This protein binds this small molecule.
Small molecule (SMILES): O=S(=O)(Nc1ccc2[nH]c(C3CCC3)nc2c1)c1ccccc1F

Binding-site contacts:
Ligand atom C17 contacts residue LEU167 of chain 1.B at 3.9 Å (hydrophobic).
Ligand atom O03 contacts residue LYS53 of chain 1.B at 2.6 Å (salt-bridge).
Ligand atom N04 contacts residue SER32 of chain 1.B at 3.9 Å.
Ligand atom C22 contacts residue THR106 of chain 1.B at 3.8 Å.
Ligand atom O03 contacts residue ASP168 of chain 1.B at 2.5 Å (salt-bridge).
Ligand atom C20 contacts residue ALA51 of chain 1.B at 3.4 Å (hydrophobic).
Ligand atom O01 contacts residue LEU167 of chain 1.B at 3.8 Å.
Ligand atom O01 contacts residue ILE84 of chain 1.B at 3.9 Å.
Ligand atom C21 contacts residue THR106 of chain 1.B at 3.6 Å.
Ligand atom F24 contacts residue LEU75 of chain 1.B at 3.7 Å.
Ligand atom C11 contacts residue MET109 of chain 1.B at 3.8 Å (hydrophobic).
Ligand atom C12 contacts residue GLY110 of chain 1.B at 4.0 Å.
Ligand atom C12 contacts residue ALA111 of chain 1.B at 4.0 Å (hydrophobic).
Ligand atom C12 contacts residue MET109 of chain 1.B at 3.5 Å (hydrophobic).
Ligand atom C20 contacts residue THR106 of chain 1.B at 3.6 Å.
Ligand atom S02 contacts residue ASP168 of chain 1.B at 3.8 Å.
Ligand atom C18 contacts residue THR106 of chain 1.B at 4.0 Å.
Ligand atom C07 contacts residue ALA51 of chain 1.B at 3.8 Å (hydrophobic).
Ligand atom C23 contacts residue THR106 of chain 1.B at 4.0 Å.
Ligand atom C21 contacts residue LEU104 of chain 1.B at 3.3 Å (hydrophobic).
Ligand atom C06 contacts residue THR106 of chain 1.B at 3.9 Å.
Ligand atom N04 contacts residue LYS53 of chain 1.B at 3.9 Å.
Ligand atom N09 contacts residue MET109 of chain 1.B at 3.5 Å (h-bond).
Ligand atom C21 contacts residue LYS53 of chain 1.B at 3.8 Å.
Ligand atom C23 contacts residue LYS53 of chain 1.B at 3.8 Å.
Ligand atom C21 contacts residue VAL105 of chain 1.B at 4.0 Å (hydrophobic).
Ligand atom S02 contacts residue LYS53 of chain 1.B at 3.5 Å (salt-bridge).
Ligand atom C18 contacts residue LYS53 of chain 1.B at 3.6 Å.
Ligand atom C22 contacts residue LEU104 of chain 1.B at 3.9 Å (hydrophobic).
Ligand atom C14 contacts residue VAL30 of chain 1.B at 3.6 Å (hydrophobic).
Ligand atom C20 contacts residue LEU104 of chain 1.B at 3.9 Å (hydrophobic).
Ligand atom C19 contacts residue THR106 of chain 1.B at 3.9 Å.
Ligand atom C07 contacts residue HIS107 of chain 1.B at 3.9 Å.
Ligand atom C21 contacts residue ALA51 of chain 1.B at 3.6 Å (hydrophobic).
Ligand atom C20 contacts residue LYS53 of chain 1.B at 3.5 Å.
Ligand atom N09 contacts residue LEU108 of chain 1.B at 4.0 Å.
Ligand atom C19 contacts residue LYS53 of chain 1.B at 3.9 Å.
Ligand atom O01 contacts residue ASP168 of chain 1.B at 3.9 Å.
Ligand atom C17 contacts residue SER32 of chain 1.B at 3.7 Å.
Ligand atom F24 contacts residue ILE84 of chain 1.B at 4.0 Å.

Sequence of chain 1.B:
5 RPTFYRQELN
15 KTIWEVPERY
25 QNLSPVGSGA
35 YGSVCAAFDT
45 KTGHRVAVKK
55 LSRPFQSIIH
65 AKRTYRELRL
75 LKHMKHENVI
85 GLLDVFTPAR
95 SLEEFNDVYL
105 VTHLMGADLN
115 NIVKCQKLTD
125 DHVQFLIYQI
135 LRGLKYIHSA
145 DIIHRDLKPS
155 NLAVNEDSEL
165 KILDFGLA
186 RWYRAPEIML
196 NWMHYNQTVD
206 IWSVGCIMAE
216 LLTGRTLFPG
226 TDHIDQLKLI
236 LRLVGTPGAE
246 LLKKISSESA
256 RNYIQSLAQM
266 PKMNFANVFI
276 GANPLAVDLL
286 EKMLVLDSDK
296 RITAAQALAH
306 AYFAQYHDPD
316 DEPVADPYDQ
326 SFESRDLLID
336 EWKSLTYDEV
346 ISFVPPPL